Sequence of chain 2.A:
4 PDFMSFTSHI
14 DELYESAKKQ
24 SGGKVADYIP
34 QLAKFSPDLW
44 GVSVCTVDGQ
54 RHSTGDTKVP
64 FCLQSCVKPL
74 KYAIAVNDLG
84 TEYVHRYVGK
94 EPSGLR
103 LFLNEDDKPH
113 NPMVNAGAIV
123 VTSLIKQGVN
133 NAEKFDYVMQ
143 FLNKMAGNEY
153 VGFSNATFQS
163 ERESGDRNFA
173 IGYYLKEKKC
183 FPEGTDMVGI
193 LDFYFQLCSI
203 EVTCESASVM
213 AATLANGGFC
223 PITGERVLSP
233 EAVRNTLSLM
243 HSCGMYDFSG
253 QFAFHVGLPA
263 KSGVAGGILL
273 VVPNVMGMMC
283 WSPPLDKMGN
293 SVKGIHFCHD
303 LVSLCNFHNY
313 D

A small-molecule ligand and the protein it binds are described below.
Small molecule (SMILES): N[C@@H](CCC(=O)O)C(=O)O

Binding-site contacts:
Ligand atom CD contacts residue VAL266 of chain 2.A at 3.6 Å (hydrophobic).
Ligand atom O contacts residue ASN170 of chain 2.A at 3.9 Å.
Ligand atom OE1 contacts residue VAL266 of chain 2.A at 4.0 Å.
Ligand atom CG contacts residue TYR31 of chain 2.A at 4.5 Å (hydrophobic).
Ligand atom C contacts residue ASN117 of chain 2.A at 3.6 Å.
Ligand atom CB contacts residue TYR31 of chain 2.A at 4.4 Å (hydrophobic).
Ligand atom N contacts residue CYS200 of chain 2.A at 3.7 Å.
Ligand atom OXT contacts residue ASN117 of chain 2.A at 3.5 Å (h-bond).
Ligand atom C contacts residue TYR196 of chain 2.A at 3.9 Å (hydrophobic).
Ligand atom OXT contacts residue ASN170 of chain 2.A at 3.1 Å (h-bond).
Ligand atom OE2 contacts residue GLY265 of chain 2.A at 3.6 Å.
Ligand atom OXT contacts residue TYR196 of chain 2.A at 2.9 Å (h-bond).
Ligand atom CD contacts residue TYR248 of chain 2.A at 3.1 Å (hydrophobic).
Ligand atom OE2 contacts residue GLN67 of chain 2.A at 3.4 Å.
Ligand atom OXT contacts residue GLU163 of chain 2.A at 4.2 Å.
Ligand atom N contacts residue GLN67 of chain 2.A at 2.9 Å (h-bond).
Ligand atom CG contacts residue SER68 of chain 2.A at 3.7 Å.
Ligand atom CG contacts residue VAL266 of chain 2.A at 3.7 Å (hydrophobic).
Ligand atom C contacts residue ASN170 of chain 2.A at 3.7 Å.
Ligand atom CB contacts residue VAL266 of chain 2.A at 4.4 Å (hydrophobic).
Ligand atom OE1 contacts residue TYR248 of chain 2.A at 2.3 Å (h-bond).
Ligand atom CA contacts residue TYR31 of chain 2.A at 3.5 Å (hydrophobic).
Ligand atom CD contacts residue GLN67 of chain 2.A at 4.5 Å.
Ligand atom CG contacts residue GLN67 of chain 2.A at 4.2 Å.
Ligand atom OE2 contacts residue SER68 of chain 2.A at 2.9 Å (h-bond).
Ligand atom N contacts residue TYR31 of chain 2.A at 3.6 Å (h-bond).
Ligand atom N contacts residue GLU163 of chain 2.A at 2.7 Å (salt-bridge).
Ligand atom OE2 contacts residue VAL266 of chain 2.A at 3.1 Å (h-bond).
Ligand atom OE1 contacts residue SER68 of chain 2.A at 3.1 Å (h-bond).
Ligand atom OE2 contacts residue TYR248 of chain 2.A at 3.3 Å (h-bond).
Ligand atom CB contacts residue GLN67 of chain 2.A at 3.3 Å.
Ligand atom CA contacts residue GLU163 of chain 2.A at 3.5 Å.
Ligand atom CG contacts residue TYR248 of chain 2.A at 4.5 Å (hydrophobic).
Ligand atom CD contacts residue GLY265 of chain 2.A at 4.5 Å.
Ligand atom O contacts residue ASN117 of chain 2.A at 3.1 Å (h-bond).
Ligand atom CA contacts residue GLN67 of chain 2.A at 3.5 Å.
Ligand atom C contacts residue GLU163 of chain 2.A at 4.0 Å.
Ligand atom CD contacts residue SER68 of chain 2.A at 2.9 Å.
Ligand atom CB contacts residue SER68 of chain 2.A at 3.7 Å.
Ligand atom OXT contacts residue CYS200 of chain 2.A at 4.4 Å.